This small molecule binds to this protein.
Small molecule (SMILES): CC(=O)N1c2ccc(-c3ccc(C(=O)O)cc3)cc2[C@H](Nc2ccc(Cl)cc2)C[C@@H]1C

Binding-site contacts:
Ligand atom C20 contacts residue TRP54 of chain 1.D at 4.1 Å (hydrophobic).
Ligand atom O1 contacts residue CYS109 of chain 1.D at 3.4 Å (h-bond).
Ligand atom C15 contacts residue PRO55 of chain 1.D at 3.6 Å (hydrophobic).
Ligand atom C15 contacts residue LEU65 of chain 1.D at 4.1 Å (hydrophobic).
Ligand atom C1 contacts residue LEU67 of chain 1.D at 3.6 Å (hydrophobic).
Ligand atom C15 contacts residue VAL60 of chain 1.D at 3.8 Å (hydrophobic).
Ligand atom C8 contacts residue TRP54 of chain 1.D at 4.0 Å (hydrophobic).
Ligand atom C19 contacts residue TRP54 of chain 1.D at 3.9 Å (hydrophobic).
Ligand atom C23 contacts residue LEU65 of chain 1.D at 4.2 Å (hydrophobic).
Ligand atom C9 contacts residue HIS117 of chain 1.D at 4.2 Å.
Ligand atom N2 contacts residue VAL119 of chain 1.D at 4.0 Å.
Ligand atom C24 contacts residue TRP54 of chain 1.D at 3.9 Å (hydrophobic).
Ligand atom CL1 contacts residue ASP118 of chain 1.D at 3.8 Å.
Ligand atom C12 contacts residue LEU65 of chain 1.D at 4.0 Å (hydrophobic).
Ligand atom C7 contacts residue TRP54 of chain 1.D at 3.6 Å (hydrophobic).
Ligand atom CL1 contacts residue TRP54 of chain 1.D at 4.0 Å.
Ligand atom C14 contacts residue PRO55 of chain 1.D at 3.5 Å (hydrophobic).
Ligand atom C6 contacts residue VAL119 of chain 1.D at 3.8 Å (hydrophobic).
Ligand atom C23 contacts residue TRP54 of chain 1.D at 4.0 Å (hydrophobic).
Ligand atom C14 contacts residue LEU65 of chain 1.D at 3.9 Å (hydrophobic).
Ligand atom C18 contacts residue PHE56 of chain 1.D at 4.0 Å (hydrophobic).
Ligand atom CL1 contacts residue MET122 of chain 1.D at 4.2 Å.
Ligand atom C4 contacts residue VAL119 of chain 1.D at 3.9 Å (hydrophobic).
Ligand atom C18 contacts residue VAL60 of chain 1.D at 3.8 Å (hydrophobic).
Ligand atom C10 contacts residue HIS117 of chain 1.D at 3.7 Å.
Ligand atom C5 contacts residue HIS117 of chain 1.D at 3.7 Å.
Ligand atom C17 contacts residue VAL60 of chain 1.D at 4.2 Å (hydrophobic).
Ligand atom C2 contacts residue ASN113 of chain 1.D at 3.6 Å.
Ligand atom O1 contacts residue VAL119 of chain 1.D at 4.0 Å.
Ligand atom C13 contacts residue LEU65 of chain 1.D at 3.8 Å (hydrophobic).
Ligand atom C24 contacts residue LEU65 of chain 1.D at 3.6 Å (hydrophobic).
Ligand atom C3 contacts residue ASN113 of chain 1.D at 3.6 Å.
Ligand atom C7 contacts residue MET122 of chain 1.D at 3.9 Å (hydrophobic).
Ligand atom C19 contacts residue LEU65 of chain 1.D at 4.2 Å (hydrophobic).
Ligand atom C18 contacts residue PRO55 of chain 1.D at 3.7 Å (hydrophobic).
Ligand atom O1 contacts residue ASN113 of chain 1.D at 3.1 Å (h-bond).
Ligand atom C6 contacts residue TRP54 of chain 1.D at 4.0 Å (hydrophobic).
Ligand atom C6 contacts residue HIS117 of chain 1.D at 4.1 Å.
Ligand atom N1 contacts residue HIS117 of chain 1.D at 3.9 Å.
Ligand atom C17 contacts residue VAL119 of chain 1.D at 3.9 Å (hydrophobic).

Sequence of chain 1.D:
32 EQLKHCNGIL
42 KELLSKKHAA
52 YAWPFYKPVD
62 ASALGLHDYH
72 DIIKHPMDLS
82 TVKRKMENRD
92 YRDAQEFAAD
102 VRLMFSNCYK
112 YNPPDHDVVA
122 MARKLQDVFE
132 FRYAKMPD